This protein binds this small molecule.
Small molecule (SMILES): N[C@@H](CCC(=O)O)C(=O)O

Binding-site contacts:
Ligand atom OE2 contacts residue LEU138 of chain 2.C at 4.2 Å.
Ligand atom CA contacts residue PRO89 of chain 2.C at 4.1 Å (hydrophobic).
Ligand atom OE1 contacts residue THR143 of chain 2.C at 2.6 Å (h-bond).
Ligand atom OE2 contacts residue GLY141 of chain 2.C at 3.6 Å.
Ligand atom OXT contacts residue THR91 of chain 2.C at 2.9 Å (h-bond).
Ligand atom C contacts residue PRO89 of chain 2.C at 4.3 Å (hydrophobic).
Ligand atom OE2 contacts residue THR143 of chain 2.C at 3.2 Å (h-bond).
Ligand atom CB contacts residue GLU193 of chain 2.C at 4.2 Å.
Ligand atom N contacts residue TYR220 of chain 2.C at 3.8 Å.
Ligand atom C contacts residue ARG96 of chain 2.C at 3.4 Å.
Ligand atom O contacts residue TYR61 of chain 2.C at 3.5 Å.
Ligand atom CG contacts residue LEU138 of chain 2.C at 3.8 Å (hydrophobic).
Ligand atom N contacts residue GLU193 of chain 2.C at 2.8 Å (salt-bridge).
Ligand atom OXT contacts residue SER142 of chain 2.C at 4.0 Å.
Ligand atom OXT contacts residue TYR61 of chain 2.C at 3.6 Å.
Ligand atom OXT contacts residue ARG96 of chain 2.C at 2.8 Å (salt-bridge).
Ligand atom CD contacts residue THR143 of chain 2.C at 3.2 Å.
Ligand atom N contacts residue PRO89 of chain 2.C at 3.0 Å (h-bond).
Ligand atom CG contacts residue GLU193 of chain 2.C at 3.7 Å.
Ligand atom OXT contacts residue PRO89 of chain 2.C at 3.7 Å.
Ligand atom C contacts residue THR91 of chain 2.C at 3.6 Å.
Ligand atom O contacts residue GLY141 of chain 2.C at 3.4 Å.
Ligand atom CB contacts residue TYR61 of chain 2.C at 3.6 Å (hydrophobic).
Ligand atom N contacts residue THR91 of chain 2.C at 2.8 Å (h-bond).
Ligand atom CA contacts residue SER142 of chain 2.C at 3.3 Å.
Ligand atom N contacts residue TYR61 of chain 2.C at 4.2 Å.
Ligand atom OE1 contacts residue GLU193 of chain 2.C at 3.8 Å.
Ligand atom CD contacts residue LEU138 of chain 2.C at 4.1 Å (hydrophobic).
Ligand atom C contacts residue TYR61 of chain 2.C at 3.8 Å (hydrophobic).
Ligand atom N contacts residue SER142 of chain 2.C at 4.1 Å.
Ligand atom CD contacts residue GLU193 of chain 2.C at 4.0 Å.
Ligand atom CA contacts residue GLU193 of chain 2.C at 3.3 Å.
Ligand atom C contacts residue SER142 of chain 2.C at 3.3 Å.
Ligand atom CA contacts residue TYR61 of chain 2.C at 4.2 Å (hydrophobic).
Ligand atom OE2 contacts residue SER142 of chain 2.C at 3.3 Å (h-bond).
Ligand atom O contacts residue ARG96 of chain 2.C at 2.8 Å (salt-bridge).
Ligand atom CA contacts residue THR91 of chain 2.C at 3.4 Å.
Ligand atom OXT contacts residue LEU90 of chain 2.C at 3.6 Å.
Ligand atom O contacts residue SER142 of chain 2.C at 2.9 Å (h-bond).
Ligand atom CB contacts residue LEU138 of chain 2.C at 4.1 Å (hydrophobic).

Sequence of chain 2.C:
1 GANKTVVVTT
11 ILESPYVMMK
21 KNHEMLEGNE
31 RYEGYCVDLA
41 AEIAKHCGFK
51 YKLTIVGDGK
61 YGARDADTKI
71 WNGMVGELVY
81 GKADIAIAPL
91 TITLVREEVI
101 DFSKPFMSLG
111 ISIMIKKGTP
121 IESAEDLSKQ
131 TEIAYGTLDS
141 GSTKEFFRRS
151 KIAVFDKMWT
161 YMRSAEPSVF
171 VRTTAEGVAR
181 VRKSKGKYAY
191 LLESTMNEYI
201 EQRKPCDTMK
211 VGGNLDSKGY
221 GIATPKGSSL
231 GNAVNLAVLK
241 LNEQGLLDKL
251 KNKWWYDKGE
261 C